Binding-site contacts:
Ligand atom C8 contacts residue LEU353 of chain 1.A at 3.9 Å (hydrophobic).
Ligand atom N2 contacts residue ASN350 of chain 1.A at 3.0 Å (h-bond).
Ligand atom C5 contacts residue SER347 of chain 1.A at 3.7 Å.
Ligand atom C1 contacts residue GLY345 of chain 1.A at 4.3 Å.
Ligand atom C3 contacts residue GLY345 of chain 1.A at 3.8 Å.
Ligand atom C8 contacts residue ASN350 of chain 1.A at 3.9 Å.
Ligand atom C2 contacts residue GLY345 of chain 1.A at 4.2 Å.
Ligand atom O4 contacts residue GLY345 of chain 1.A at 4.0 Å.
Ligand atom O7 contacts residue ASN350 of chain 1.A at 3.2 Å (h-bond).
Ligand atom C4 contacts residue ASN350 of chain 1.A at 4.2 Å.
Ligand atom C5 contacts residue ASN350 of chain 1.A at 3.7 Å.
Ligand atom O3 contacts residue GLY345 of chain 1.A at 4.4 Å.
Ligand atom C8 contacts residue SER352 of chain 1.A at 4.1 Å.
Ligand atom O5 contacts residue SER347 of chain 1.A at 3.4 Å.
Ligand atom C1 contacts residue ASN350 of chain 1.A at 1.4 Å.
Ligand atom C3 contacts residue ASN350 of chain 1.A at 3.8 Å.
Ligand atom C1 contacts residue SER347 of chain 1.A at 3.9 Å.
Ligand atom O5 contacts residue ASN350 of chain 1.A at 2.3 Å (h-bond).
Ligand atom N2 contacts residue GLY345 of chain 1.A at 4.0 Å.
Ligand atom C6 contacts residue SER347 of chain 1.A at 4.1 Å.
Ligand atom C2 contacts residue ASN350 of chain 1.A at 2.5 Å.
Ligand atom C7 contacts residue ASN350 of chain 1.A at 3.2 Å.

A small-molecule ligand and the protein it binds are described below.
Small molecule (SMILES): CC(=O)N[C@@H]1[C@@H](O)[C@H](O)[C@@H](CO)O[C@H]1O

Sequence of chain 1.A:
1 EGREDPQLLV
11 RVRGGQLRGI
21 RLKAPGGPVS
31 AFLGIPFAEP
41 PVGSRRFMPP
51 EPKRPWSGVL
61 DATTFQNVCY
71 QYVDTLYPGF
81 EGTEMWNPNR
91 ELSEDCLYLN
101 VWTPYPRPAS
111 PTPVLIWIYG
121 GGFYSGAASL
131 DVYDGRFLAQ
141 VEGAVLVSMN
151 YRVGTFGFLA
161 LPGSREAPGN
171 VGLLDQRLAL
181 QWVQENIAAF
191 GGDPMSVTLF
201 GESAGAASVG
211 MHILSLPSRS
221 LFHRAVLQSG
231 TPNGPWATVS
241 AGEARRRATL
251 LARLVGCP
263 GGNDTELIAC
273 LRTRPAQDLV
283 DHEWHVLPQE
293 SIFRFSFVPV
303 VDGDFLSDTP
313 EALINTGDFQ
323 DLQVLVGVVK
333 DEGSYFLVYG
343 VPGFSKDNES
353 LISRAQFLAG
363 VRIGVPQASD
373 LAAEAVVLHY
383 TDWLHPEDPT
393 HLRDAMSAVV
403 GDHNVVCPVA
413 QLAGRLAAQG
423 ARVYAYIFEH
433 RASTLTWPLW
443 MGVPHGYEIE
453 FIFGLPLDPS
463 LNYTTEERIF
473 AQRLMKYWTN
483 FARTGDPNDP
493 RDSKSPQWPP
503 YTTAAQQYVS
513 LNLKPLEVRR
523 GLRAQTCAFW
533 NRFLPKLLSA